The small molecule below binds the protein below.
Small molecule (SMILES): CC(=O)N[C@@H]1[C@@H](O)[C@H](O)[C@@H](CO)O[C@H]1O

Binding-site contacts:
Ligand atom C4 contacts residue ASN154 of chain 1.F at 4.2 Å.
Ligand atom C6 contacts residue GLU150 of chain 1.F at 3.9 Å.
Ligand atom C6 contacts residue SER151 of chain 1.F at 4.0 Å.
Ligand atom C6 contacts residue GLU147 of chain 1.F at 3.8 Å.
Ligand atom O5 contacts residue ASN154 of chain 1.F at 2.4 Å (h-bond).
Ligand atom C5 contacts residue ASN154 of chain 1.F at 3.7 Å.
Ligand atom C1 contacts residue ASN154 of chain 1.F at 1.4 Å.
Ligand atom O5 contacts residue GLU150 of chain 1.F at 3.5 Å (salt-bridge).
Ligand atom N2 contacts residue ASN154 of chain 1.F at 2.8 Å (h-bond).
Ligand atom C3 contacts residue ASN154 of chain 1.F at 3.7 Å.
Ligand atom O5 contacts residue SER151 of chain 1.F at 3.8 Å.
Ligand atom C1 contacts residue THR156 of chain 1.F at 4.2 Å.
Ligand atom C7 contacts residue ASN154 of chain 1.F at 3.1 Å.
Ligand atom O7 contacts residue ASN154 of chain 1.F at 3.2 Å (h-bond).
Ligand atom O5 contacts residue THR156 of chain 1.F at 4.5 Å.
Ligand atom C2 contacts residue ASN154 of chain 1.F at 2.4 Å.
Ligand atom C1 contacts residue SER151 of chain 1.F at 4.4 Å.
Ligand atom O6 contacts residue GLU150 of chain 1.F at 3.0 Å.
Ligand atom C5 contacts residue SER151 of chain 1.F at 4.2 Å.
Ligand atom C1 contacts residue GLU150 of chain 1.F at 4.1 Å.
Ligand atom C8 contacts residue ASN154 of chain 1.F at 4.3 Å.
Ligand atom O6 contacts residue SER151 of chain 1.F at 2.6 Å (h-bond).
Ligand atom O6 contacts residue GLU147 of chain 1.F at 2.9 Å (salt-bridge).

Sequence of chain 1.F:
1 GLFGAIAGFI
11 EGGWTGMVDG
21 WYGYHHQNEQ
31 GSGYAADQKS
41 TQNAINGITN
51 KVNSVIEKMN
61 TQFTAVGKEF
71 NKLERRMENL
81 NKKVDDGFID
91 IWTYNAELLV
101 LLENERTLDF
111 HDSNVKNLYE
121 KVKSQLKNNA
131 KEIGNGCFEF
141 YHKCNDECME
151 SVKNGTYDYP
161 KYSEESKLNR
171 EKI